This protein binds this small molecule.
Small molecule (SMILES): CC(=O)N[C@@H]1[C@@H](O)[C@H](O)[C@@H](CO)O[C@H]1O

Binding-site contacts:
Ligand atom C2 contacts residue ASN122 of chain 1.A at 2.5 Å.
Ligand atom C5 contacts residue PHE157 of chain 1.A at 4.0 Å (hydrophobic).
Ligand atom O5 contacts residue ASN122 of chain 1.A at 2.4 Å (h-bond).
Ligand atom O6 contacts residue GLU154 of chain 1.A at 2.1 Å (salt-bridge).
Ligand atom O6 contacts residue SER155 of chain 1.A at 4.5 Å.
Ligand atom C5 contacts residue ASN122 of chain 1.A at 3.7 Å.
Ligand atom C6 contacts residue GLU154 of chain 1.A at 2.9 Å.
Ligand atom C1 contacts residue ASN122 of chain 1.A at 1.4 Å.
Ligand atom O7 contacts residue ASN125 of chain 1.A at 4.1 Å.
Ligand atom C8 contacts residue ASN122 of chain 1.A at 4.4 Å.
Ligand atom O7 contacts residue ASN122 of chain 1.A at 3.3 Å (h-bond).
Ligand atom C4 contacts residue ASN122 of chain 1.A at 4.2 Å.
Ligand atom O5 contacts residue GLU154 of chain 1.A at 3.6 Å.
Ligand atom C5 contacts residue GLU154 of chain 1.A at 3.9 Å.
Ligand atom O4 contacts residue PHE157 of chain 1.A at 3.6 Å.
Ligand atom C7 contacts residue ASN122 of chain 1.A at 3.3 Å.
Ligand atom N2 contacts residue ASN122 of chain 1.A at 2.9 Å (h-bond).
Ligand atom C3 contacts residue ASN122 of chain 1.A at 3.8 Å.
Ligand atom C8 contacts residue ASN125 of chain 1.A at 3.8 Å.
Ligand atom C6 contacts residue PHE157 of chain 1.A at 3.3 Å (hydrophobic).
Ligand atom C7 contacts residue ASN125 of chain 1.A at 4.3 Å.

Sequence of chain 1.A:
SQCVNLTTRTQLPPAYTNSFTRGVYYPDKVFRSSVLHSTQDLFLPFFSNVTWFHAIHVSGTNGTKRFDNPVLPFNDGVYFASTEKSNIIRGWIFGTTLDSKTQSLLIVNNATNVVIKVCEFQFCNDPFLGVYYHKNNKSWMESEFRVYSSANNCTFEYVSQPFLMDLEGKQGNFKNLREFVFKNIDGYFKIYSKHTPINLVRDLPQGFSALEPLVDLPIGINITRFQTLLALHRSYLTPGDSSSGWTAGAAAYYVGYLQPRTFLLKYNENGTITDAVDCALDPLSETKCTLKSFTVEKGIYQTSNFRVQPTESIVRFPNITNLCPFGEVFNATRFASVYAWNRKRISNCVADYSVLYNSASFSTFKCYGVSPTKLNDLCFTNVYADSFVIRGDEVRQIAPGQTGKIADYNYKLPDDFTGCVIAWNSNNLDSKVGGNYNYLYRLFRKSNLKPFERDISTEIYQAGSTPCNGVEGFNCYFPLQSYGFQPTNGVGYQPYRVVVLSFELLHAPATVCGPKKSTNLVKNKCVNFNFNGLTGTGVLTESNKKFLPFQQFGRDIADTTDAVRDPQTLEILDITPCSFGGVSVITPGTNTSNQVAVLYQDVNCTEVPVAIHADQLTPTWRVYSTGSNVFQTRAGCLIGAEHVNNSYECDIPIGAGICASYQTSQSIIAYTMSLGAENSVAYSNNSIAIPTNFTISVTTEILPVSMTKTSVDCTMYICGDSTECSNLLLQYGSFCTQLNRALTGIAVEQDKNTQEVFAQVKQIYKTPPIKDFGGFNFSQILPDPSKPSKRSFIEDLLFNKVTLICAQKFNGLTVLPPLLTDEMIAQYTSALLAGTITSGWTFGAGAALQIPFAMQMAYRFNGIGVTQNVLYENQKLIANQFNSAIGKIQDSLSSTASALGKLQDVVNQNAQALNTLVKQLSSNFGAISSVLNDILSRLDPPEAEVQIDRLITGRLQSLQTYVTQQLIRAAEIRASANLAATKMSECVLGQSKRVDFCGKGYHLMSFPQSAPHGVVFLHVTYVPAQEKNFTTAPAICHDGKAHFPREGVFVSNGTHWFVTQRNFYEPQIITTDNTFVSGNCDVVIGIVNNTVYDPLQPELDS